Sequence of chain 2.D:
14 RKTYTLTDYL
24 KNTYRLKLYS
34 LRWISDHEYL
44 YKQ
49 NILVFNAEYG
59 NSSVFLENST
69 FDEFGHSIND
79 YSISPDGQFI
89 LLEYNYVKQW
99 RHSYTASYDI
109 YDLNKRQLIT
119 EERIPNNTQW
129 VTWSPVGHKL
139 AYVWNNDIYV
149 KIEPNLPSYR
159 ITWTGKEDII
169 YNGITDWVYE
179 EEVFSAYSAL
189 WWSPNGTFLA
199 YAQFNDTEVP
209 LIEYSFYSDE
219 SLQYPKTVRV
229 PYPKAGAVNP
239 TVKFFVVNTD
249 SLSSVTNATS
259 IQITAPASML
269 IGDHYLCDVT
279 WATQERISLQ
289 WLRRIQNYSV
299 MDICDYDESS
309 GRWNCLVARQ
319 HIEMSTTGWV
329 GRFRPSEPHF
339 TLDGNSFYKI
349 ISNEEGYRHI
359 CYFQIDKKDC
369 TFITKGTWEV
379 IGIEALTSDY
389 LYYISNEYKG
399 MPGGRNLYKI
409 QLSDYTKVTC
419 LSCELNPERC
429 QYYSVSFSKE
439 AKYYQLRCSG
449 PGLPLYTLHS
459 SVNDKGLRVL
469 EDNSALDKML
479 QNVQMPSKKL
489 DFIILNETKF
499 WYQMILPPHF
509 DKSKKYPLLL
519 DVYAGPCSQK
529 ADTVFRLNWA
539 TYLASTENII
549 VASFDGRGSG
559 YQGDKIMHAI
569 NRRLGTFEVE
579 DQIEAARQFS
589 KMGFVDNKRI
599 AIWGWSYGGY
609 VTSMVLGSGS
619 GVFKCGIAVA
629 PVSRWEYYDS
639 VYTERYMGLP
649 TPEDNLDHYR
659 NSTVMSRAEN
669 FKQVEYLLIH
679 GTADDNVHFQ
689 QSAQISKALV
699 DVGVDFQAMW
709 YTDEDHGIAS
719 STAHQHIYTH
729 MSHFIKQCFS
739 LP

Binding-site contacts:
Ligand atom C7 contacts residue TRP161 of chain 1.A at 4.3 Å (hydrophobic).
Ligand atom C4 contacts residue ASN255 of chain 1.A at 4.3 Å.
Ligand atom C8 contacts residue VAL253 of chain 1.A at 3.2 Å (hydrophobic).
Ligand atom C5 contacts residue TRP161 of chain 1.A at 3.7 Å (hydrophobic).
Ligand atom C3 contacts residue ASN255 of chain 1.A at 3.9 Å.
Ligand atom O5 contacts residue ASN255 of chain 1.A at 2.3 Å (h-bond).
Ligand atom C2 contacts residue ASN255 of chain 1.A at 2.5 Å.
Ligand atom N2 contacts residue ASN255 of chain 1.A at 3.0 Å (h-bond).
Ligand atom C5 contacts residue ASN255 of chain 1.A at 3.6 Å.
Ligand atom C6 contacts residue GLN115 of chain 2.D at 3.9 Å.
Ligand atom O5 contacts residue TRP161 of chain 1.A at 4.0 Å.
Ligand atom C6 contacts residue TRP161 of chain 1.A at 3.9 Å (hydrophobic).
Ligand atom C1 contacts residue TRP161 of chain 1.A at 3.8 Å (hydrophobic).
Ligand atom C8 contacts residue TRP161 of chain 1.A at 3.7 Å (hydrophobic).
Ligand atom O6 contacts residue GLN115 of chain 2.D at 3.1 Å (h-bond).
Ligand atom C8 contacts residue ASN255 of chain 1.A at 4.1 Å.
Ligand atom C7 contacts residue ASN255 of chain 1.A at 3.5 Å.
Ligand atom C1 contacts residue ASN255 of chain 1.A at 1.4 Å.
Ligand atom O7 contacts residue ASN255 of chain 1.A at 3.7 Å.

Sequence of chain 1.A:
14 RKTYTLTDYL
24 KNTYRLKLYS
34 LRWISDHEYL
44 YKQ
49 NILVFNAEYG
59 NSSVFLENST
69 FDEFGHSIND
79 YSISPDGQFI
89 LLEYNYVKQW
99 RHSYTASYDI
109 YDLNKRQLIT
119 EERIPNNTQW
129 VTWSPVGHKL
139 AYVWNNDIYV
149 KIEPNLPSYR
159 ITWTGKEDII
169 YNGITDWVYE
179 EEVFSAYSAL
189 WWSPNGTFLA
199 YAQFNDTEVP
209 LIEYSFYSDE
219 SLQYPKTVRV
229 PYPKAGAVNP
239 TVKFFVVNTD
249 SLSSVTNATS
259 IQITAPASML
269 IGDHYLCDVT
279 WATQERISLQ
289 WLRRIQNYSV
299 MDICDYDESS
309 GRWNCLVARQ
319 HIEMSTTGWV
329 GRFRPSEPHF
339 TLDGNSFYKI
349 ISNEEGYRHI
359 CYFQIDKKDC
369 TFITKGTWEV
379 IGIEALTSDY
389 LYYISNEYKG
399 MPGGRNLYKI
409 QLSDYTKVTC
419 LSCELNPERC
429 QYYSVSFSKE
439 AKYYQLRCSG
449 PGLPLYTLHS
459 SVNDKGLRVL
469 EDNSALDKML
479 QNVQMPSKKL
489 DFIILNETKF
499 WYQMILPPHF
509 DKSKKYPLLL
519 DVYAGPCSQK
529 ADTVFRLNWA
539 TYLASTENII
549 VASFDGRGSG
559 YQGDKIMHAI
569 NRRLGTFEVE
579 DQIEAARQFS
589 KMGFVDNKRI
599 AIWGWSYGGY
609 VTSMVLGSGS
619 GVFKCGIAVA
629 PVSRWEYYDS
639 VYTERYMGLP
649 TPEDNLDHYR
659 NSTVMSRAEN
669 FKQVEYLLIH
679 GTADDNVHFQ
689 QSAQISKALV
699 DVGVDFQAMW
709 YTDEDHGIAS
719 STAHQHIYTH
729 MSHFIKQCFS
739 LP

A protein and the small-molecule ligand that binds it are described below.
Small molecule (SMILES): CC(=O)N[C@H]1[C@H](O[C@H]2[C@H](O)[C@@H](NC(C)=O)CO[C@@H]2CO)O[C@H](CO)[C@@H](O)[C@@H]1O